Binding-site contacts:
Ligand atom CE2 contacts residue GLN45 of chain 1.J at 3.9 Å.
Ligand atom N contacts residue ASP27 of chain 1.I at 3.0 Å (salt-bridge).
Ligand atom CD1 contacts residue GLN45 of chain 1.J at 3.6 Å.
Ligand atom CZ2 contacts residue ALA44 of chain 1.J at 4.0 Å (hydrophobic).
Ligand atom O contacts residue ARG24 of chain 1.I at 3.5 Å.
Ligand atom CD1 contacts residue THR47 of chain 1.J at 3.8 Å.
Ligand atom CZ3 contacts residue GLY21 of chain 1.J at 3.6 Å.
Ligand atom OXT contacts residue THR47 of chain 1.J at 2.5 Å (h-bond).
Ligand atom CZ3 contacts residue HIS32 of chain 1.J at 3.9 Å.
Ligand atom OXT contacts residue THR50 of chain 1.J at 2.8 Å (h-bond).
Ligand atom NE1 contacts residue ALA44 of chain 1.J at 3.8 Å.
Ligand atom CH2 contacts residue GLY21 of chain 1.J at 3.5 Å.
Ligand atom N contacts residue THR23 of chain 1.I at 2.6 Å (h-bond).
Ligand atom O contacts residue SER51 of chain 1.I at 2.9 Å (h-bond).
Ligand atom C contacts residue GLY25 of chain 1.I at 3.5 Å.
Ligand atom O contacts residue THR23 of chain 1.I at 3.9 Å.
Ligand atom O contacts residue THR47 of chain 1.J at 3.5 Å.
Ligand atom CB contacts residue THR28 of chain 1.I at 3.5 Å.
Ligand atom CH2 contacts residue ILE20 of chain 1.J at 4.0 Å (hydrophobic).
Ligand atom CE3 contacts residue HIS32 of chain 1.J at 3.8 Å.
Ligand atom CA contacts residue THR23 of chain 1.I at 3.6 Å.
Ligand atom CD1 contacts residue ALA52 of chain 1.I at 4.0 Å (hydrophobic).
Ligand atom C contacts residue THR50 of chain 1.J at 3.9 Å.
Ligand atom CZ2 contacts residue ILE53 of chain 1.J at 3.9 Å (hydrophobic).
Ligand atom CG contacts residue SER51 of chain 1.I at 3.9 Å.
Ligand atom O contacts residue GLY25 of chain 1.I at 3.1 Å (h-bond).
Ligand atom N contacts residue THR28 of chain 1.I at 2.9 Å (h-bond).
Ligand atom CZ2 contacts residue THR50 of chain 1.J at 3.9 Å.
Ligand atom CA contacts residue SER51 of chain 1.I at 4.0 Å.
Ligand atom CA contacts residue THR28 of chain 1.I at 3.2 Å.
Ligand atom CB contacts residue SER51 of chain 1.I at 3.4 Å.
Ligand atom CA contacts residue GLY25 of chain 1.I at 3.4 Å.
Ligand atom C contacts residue THR47 of chain 1.J at 3.4 Å.
Ligand atom CB contacts residue THR23 of chain 1.I at 3.6 Å.
Ligand atom C contacts residue SER51 of chain 1.I at 3.6 Å.
Ligand atom NE1 contacts residue GLN45 of chain 1.J at 2.9 Å (h-bond).
Ligand atom N contacts residue GLY25 of chain 1.I at 2.7 Å (h-bond).
Ligand atom OXT contacts residue HIS49 of chain 1.J at 3.9 Å.
Ligand atom N contacts residue ARG24 of chain 1.I at 3.8 Å.
Ligand atom CD1 contacts residue SER51 of chain 1.I at 3.5 Å.

Sequence of chain 1.I:
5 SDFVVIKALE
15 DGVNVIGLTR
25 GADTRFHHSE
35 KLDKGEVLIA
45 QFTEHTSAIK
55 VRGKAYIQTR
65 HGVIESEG

Sequence of chain 1.J:
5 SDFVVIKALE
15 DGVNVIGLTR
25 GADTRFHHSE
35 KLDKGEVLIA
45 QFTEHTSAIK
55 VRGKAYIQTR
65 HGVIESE

A protein and the small-molecule ligand that binds it are described below.
Small molecule (SMILES): N[C@@H](Cc1c[nH]c2ccccc12)C(=O)O